Sequence of chain 17.C:
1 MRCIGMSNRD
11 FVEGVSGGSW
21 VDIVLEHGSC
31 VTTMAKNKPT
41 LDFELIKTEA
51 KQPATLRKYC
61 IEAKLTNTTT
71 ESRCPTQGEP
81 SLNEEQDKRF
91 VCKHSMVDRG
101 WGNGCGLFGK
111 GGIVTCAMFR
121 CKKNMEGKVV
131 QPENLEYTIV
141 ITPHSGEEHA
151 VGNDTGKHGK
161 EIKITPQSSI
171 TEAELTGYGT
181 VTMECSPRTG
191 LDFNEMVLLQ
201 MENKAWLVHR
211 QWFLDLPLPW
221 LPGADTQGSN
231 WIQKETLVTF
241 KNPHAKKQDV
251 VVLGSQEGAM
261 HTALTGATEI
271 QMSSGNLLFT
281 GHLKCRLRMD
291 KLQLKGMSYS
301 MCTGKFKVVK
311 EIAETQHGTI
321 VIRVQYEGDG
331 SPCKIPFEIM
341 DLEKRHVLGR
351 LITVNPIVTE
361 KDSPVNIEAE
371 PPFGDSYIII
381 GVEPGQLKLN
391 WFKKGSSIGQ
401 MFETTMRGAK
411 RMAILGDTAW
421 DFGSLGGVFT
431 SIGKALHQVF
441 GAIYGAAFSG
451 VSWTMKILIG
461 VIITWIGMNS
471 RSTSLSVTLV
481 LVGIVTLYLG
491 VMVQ

A protein and the small-molecule ligand that binds it are described below.
Small molecule (SMILES): CC(=O)N[C@@H]1[C@@H](O)[C@H](O)[C@@H](CO)O[C@H]1O

Sequence of chain 17.A:
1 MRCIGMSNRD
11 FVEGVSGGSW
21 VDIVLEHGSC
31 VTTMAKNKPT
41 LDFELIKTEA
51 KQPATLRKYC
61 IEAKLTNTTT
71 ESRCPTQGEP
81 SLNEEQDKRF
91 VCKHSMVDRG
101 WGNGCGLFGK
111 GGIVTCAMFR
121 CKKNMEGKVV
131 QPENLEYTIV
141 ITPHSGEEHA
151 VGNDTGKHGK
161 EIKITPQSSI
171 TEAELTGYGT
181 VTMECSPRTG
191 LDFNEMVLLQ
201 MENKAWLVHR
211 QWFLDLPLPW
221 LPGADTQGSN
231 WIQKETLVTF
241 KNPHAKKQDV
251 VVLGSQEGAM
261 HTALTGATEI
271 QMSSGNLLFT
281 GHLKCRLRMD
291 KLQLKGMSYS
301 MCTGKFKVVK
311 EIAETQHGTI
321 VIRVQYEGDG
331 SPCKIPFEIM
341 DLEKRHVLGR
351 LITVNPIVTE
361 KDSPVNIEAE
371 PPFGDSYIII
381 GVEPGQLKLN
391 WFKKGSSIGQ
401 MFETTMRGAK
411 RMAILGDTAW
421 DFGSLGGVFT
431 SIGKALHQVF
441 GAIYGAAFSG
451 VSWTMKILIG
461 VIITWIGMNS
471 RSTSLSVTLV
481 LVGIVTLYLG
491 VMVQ

Binding-site contacts:
Ligand atom C4 contacts residue ASN153 of chain 17.C at 4.2 Å.
Ligand atom C6 contacts residue HIS158 of chain 17.C at 3.7 Å.
Ligand atom C2 contacts residue HIS149 of chain 17.C at 3.6 Å.
Ligand atom C2 contacts residue ASN153 of chain 17.C at 2.5 Å.
Ligand atom O7 contacts residue TRP101 of chain 17.A at 3.8 Å.
Ligand atom N2 contacts residue HIS149 of chain 17.C at 4.2 Å.
Ligand atom C3 contacts residue ASN153 of chain 17.C at 3.8 Å.
Ligand atom C3 contacts residue HIS149 of chain 17.C at 4.3 Å.
Ligand atom N2 contacts residue ASN153 of chain 17.C at 2.9 Å (h-bond).
Ligand atom C4 contacts residue HIS149 of chain 17.C at 4.0 Å.
Ligand atom O5 contacts residue ASN153 of chain 17.C at 2.4 Å (h-bond).
Ligand atom C1 contacts residue HIS149 of chain 17.C at 3.4 Å.
Ligand atom O5 contacts residue HIS158 of chain 17.C at 3.1 Å.
Ligand atom C7 contacts residue HIS149 of chain 17.C at 4.3 Å.
Ligand atom C5 contacts residue ASN153 of chain 17.C at 3.7 Å.
Ligand atom O5 contacts residue HIS149 of chain 17.C at 3.5 Å.
Ligand atom C1 contacts residue ASN153 of chain 17.C at 1.4 Å.
Ligand atom C8 contacts residue ASN153 of chain 17.C at 4.0 Å.
Ligand atom C6 contacts residue LYS157 of chain 17.C at 3.6 Å.
Ligand atom C8 contacts residue TRP101 of chain 17.A at 4.4 Å (hydrophobic).
Ligand atom C1 contacts residue HIS158 of chain 17.C at 4.1 Å.
Ligand atom C5 contacts residue HIS149 of chain 17.C at 4.2 Å.
Ligand atom O7 contacts residue GLY102 of chain 17.A at 3.0 Å (h-bond).
Ligand atom C5 contacts residue HIS158 of chain 17.C at 4.0 Å.
Ligand atom O7 contacts residue ASN153 of chain 17.C at 4.5 Å.
Ligand atom C7 contacts residue ASN153 of chain 17.C at 3.6 Å.
Ligand atom O5 contacts residue THR155 of chain 17.C at 4.5 Å.
Ligand atom C1 contacts residue THR155 of chain 17.C at 3.8 Å.
Ligand atom O4 contacts residue LYS157 of chain 17.C at 4.5 Å.
Ligand atom C5 contacts residue LYS157 of chain 17.C at 3.9 Å.
Ligand atom C8 contacts residue HIS149 of chain 17.C at 3.7 Å.
Ligand atom O6 contacts residue LYS157 of chain 17.C at 3.2 Å (salt-bridge).
Ligand atom O3 contacts residue HIS149 of chain 17.C at 4.0 Å.
Ligand atom C7 contacts residue GLY102 of chain 17.A at 4.1 Å.